Sequence of chain 1.B:
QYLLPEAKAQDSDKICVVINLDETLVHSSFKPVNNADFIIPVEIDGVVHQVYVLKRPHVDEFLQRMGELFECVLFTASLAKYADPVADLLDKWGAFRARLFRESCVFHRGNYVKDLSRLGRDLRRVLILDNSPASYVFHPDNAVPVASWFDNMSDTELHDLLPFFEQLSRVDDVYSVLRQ

This protein binds this small molecule.
Small molecule (SMILES): C[C@@H](O)[C@H](NC(=O)[C@@H]1CCCN1C(=O)[C@H](COP(=O)(O)O)NC(=O)[C@H](Cc1ccc(O)cc1)NC(=O)[C@H](CO)NC(=O)[C@@H]1CCCN1)C(=O)N[C@@H](COP(=O)(O)O)C(=O)N1CCC[C@H]1C(=O)N[C@@H](CO)C(=O)O

Binding-site contacts:
Ligand atom OG contacts residue SER136 of chain 1.B at 3.5 Å (h-bond).
Ligand atom P contacts residue ASN21 of chain 1.B at 3.4 Å.
Ligand atom O contacts residue TYR113 of chain 1.B at 3.4 Å (h-bond).
Ligand atom C contacts residue SER79 of chain 1.B at 3.4 Å.
Ligand atom O2P contacts residue ASN21 of chain 1.B at 3.1 Å (h-bond).
Ligand atom N contacts residue ILE45 of chain 1.B at 3.6 Å.
Ligand atom O1P contacts residue THR77 of chain 1.B at 2.5 Å (h-bond).
Ligand atom OG contacts residue LYS115 of chain 1.B at 3.4 Å (salt-bridge).
Ligand atom CB contacts residue ALA78 of chain 1.B at 3.4 Å (hydrophobic).
Ligand atom O3P contacts residue LYS115 of chain 1.B at 3.2 Å (salt-bridge).
Ligand atom OXT contacts residue SER133 of chain 1.B at 3.5 Å (h-bond).
Ligand atom O1P contacts residue ASN21 of chain 1.B at 3.2 Å (h-bond).
Ligand atom O3P contacts residue ASN21 of chain 1.B at 2.8 Å (h-bond).
Ligand atom N contacts residue ASP46 of chain 1.B at 3.4 Å (salt-bridge).
Ligand atom O1P contacts residue LEU22 of chain 1.B at 3.3 Å (h-bond).
Ligand atom CG contacts residue TYR113 of chain 1.B at 2.9 Å (hydrophobic).
Ligand atom CB contacts residue ASP46 of chain 1.B at 3.3 Å.
Ligand atom CB contacts residue ILE45 of chain 1.B at 3.5 Å (hydrophobic).
Ligand atom O3P contacts residue THR77 of chain 1.B at 3.5 Å (h-bond).
Ligand atom N contacts residue SER79 of chain 1.B at 3.1 Å (h-bond).
Ligand atom N contacts residue ASP23 of chain 1.B at 3.2 Å (salt-bridge).
Ligand atom CG contacts residue HIS50 of chain 1.B at 3.5 Å.
Ligand atom OH contacts residue LYS82 of chain 1.B at 2.6 Å (salt-bridge).
Ligand atom P contacts residue THR77 of chain 1.B at 3.2 Å.
Ligand atom OG contacts residue THR77 of chain 1.B at 3.2 Å (h-bond).
Ligand atom O2P contacts residue MG1 of chain 1.E at 2.1 Å.
Ligand atom CD contacts residue ARG103 of chain 1.B at 3.4 Å.
Ligand atom CD contacts residue PHE31 of chain 1.B at 3.5 Å (hydrophobic).
Ligand atom O contacts residue ARG103 of chain 1.B at 2.8 Å (salt-bridge).
Ligand atom OG contacts residue SER79 of chain 1.B at 2.9 Å (h-bond).
Ligand atom P contacts residue MG1 of chain 1.E at 3.5 Å.
Ligand atom O1P contacts residue ASP23 of chain 1.B at 3.1 Å (salt-bridge).
Ligand atom OG contacts residue ALA78 of chain 1.B at 3.5 Å (h-bond).
Ligand atom O contacts residue LEU80 of chain 1.B at 2.9 Å (h-bond).
Ligand atom CD contacts residue ALA78 of chain 1.B at 3.4 Å (hydrophobic).
Ligand atom O contacts residue SER79 of chain 1.B at 3.2 Å.
Ligand atom O2P contacts residue ASP23 of chain 1.B at 3.3 Å (salt-bridge).
Ligand atom O contacts residue ASN112 of chain 1.B at 3.5 Å (h-bond).
Ligand atom CB contacts residue TYR83 of chain 1.B at 3.4 Å (hydrophobic).
Ligand atom O3P contacts residue ALA78 of chain 1.B at 2.8 Å (h-bond).